Binding-site contacts:
Ligand atom C8 contacts residue ASN220 of chain 1.A at 3.9 Å.
Ligand atom O7 contacts residue ASN220 of chain 1.A at 4.3 Å.
Ligand atom C4 contacts residue ASN220 of chain 1.A at 4.3 Å.
Ligand atom O7 contacts residue THR219 of chain 1.A at 3.3 Å (h-bond).
Ligand atom N2 contacts residue THR217 of chain 1.A at 3.9 Å.
Ligand atom N2 contacts residue ASN220 of chain 1.A at 3.0 Å (h-bond).
Ligand atom C7 contacts residue ASN220 of chain 1.A at 3.6 Å.
Ligand atom O5 contacts residue ASN220 of chain 1.A at 2.4 Å (h-bond).
Ligand atom O4 contacts residue GOL1 of chain 1.O at 3.4 Å.
Ligand atom C7 contacts residue THR217 of chain 1.A at 3.9 Å.
Ligand atom C5 contacts residue ASN220 of chain 1.A at 3.6 Å.
Ligand atom C1 contacts residue ASN220 of chain 1.A at 1.4 Å.
Ligand atom O7 contacts residue THR217 of chain 1.A at 2.8 Å (h-bond).
Ligand atom N2 contacts residue THR219 of chain 1.A at 3.9 Å.
Ligand atom O6 contacts residue ASN220 of chain 1.A at 4.0 Å.
Ligand atom C4 contacts residue GOL1 of chain 1.O at 3.5 Å.
Ligand atom O3 contacts residue GOL1 of chain 1.O at 3.3 Å (h-bond).
Ligand atom C3 contacts residue GOL1 of chain 1.O at 4.3 Å.
Ligand atom C2 contacts residue ASN220 of chain 1.A at 2.6 Å.
Ligand atom O7 contacts residue ILE218 of chain 1.A at 3.5 Å.
Ligand atom C8 contacts residue THR219 of chain 1.A at 4.4 Å.
Ligand atom C3 contacts residue ASN220 of chain 1.A at 3.9 Å.
Ligand atom C7 contacts residue THR219 of chain 1.A at 3.8 Å.

A protein and the small-molecule ligand that binds it are described below.
Small molecule (SMILES): CC(=O)N[C@@H]1[C@@H](O)[C@H](O)[C@@H](CO)O[C@H]1O

Sequence of chain 1.A:
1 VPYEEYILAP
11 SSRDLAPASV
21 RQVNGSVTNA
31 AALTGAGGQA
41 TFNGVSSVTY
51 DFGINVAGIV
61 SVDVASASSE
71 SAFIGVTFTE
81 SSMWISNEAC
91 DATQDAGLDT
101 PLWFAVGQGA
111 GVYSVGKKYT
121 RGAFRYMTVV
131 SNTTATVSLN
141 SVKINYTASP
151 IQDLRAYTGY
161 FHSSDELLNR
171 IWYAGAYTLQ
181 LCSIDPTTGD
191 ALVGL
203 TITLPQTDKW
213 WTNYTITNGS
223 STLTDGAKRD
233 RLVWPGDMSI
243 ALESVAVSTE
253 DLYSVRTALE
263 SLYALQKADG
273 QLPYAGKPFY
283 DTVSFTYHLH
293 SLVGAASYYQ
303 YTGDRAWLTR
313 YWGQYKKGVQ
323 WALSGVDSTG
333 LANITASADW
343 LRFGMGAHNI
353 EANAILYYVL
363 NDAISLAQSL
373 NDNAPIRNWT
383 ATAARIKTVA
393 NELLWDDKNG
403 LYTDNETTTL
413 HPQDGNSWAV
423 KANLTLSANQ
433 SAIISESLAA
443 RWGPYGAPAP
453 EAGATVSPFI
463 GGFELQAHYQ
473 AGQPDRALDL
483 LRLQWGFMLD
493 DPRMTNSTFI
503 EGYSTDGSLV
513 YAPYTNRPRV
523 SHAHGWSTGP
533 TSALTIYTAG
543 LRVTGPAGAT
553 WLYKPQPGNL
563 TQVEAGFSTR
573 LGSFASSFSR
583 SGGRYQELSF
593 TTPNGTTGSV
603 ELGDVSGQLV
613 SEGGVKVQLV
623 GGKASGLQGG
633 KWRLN